Sequence of chain 1.B:
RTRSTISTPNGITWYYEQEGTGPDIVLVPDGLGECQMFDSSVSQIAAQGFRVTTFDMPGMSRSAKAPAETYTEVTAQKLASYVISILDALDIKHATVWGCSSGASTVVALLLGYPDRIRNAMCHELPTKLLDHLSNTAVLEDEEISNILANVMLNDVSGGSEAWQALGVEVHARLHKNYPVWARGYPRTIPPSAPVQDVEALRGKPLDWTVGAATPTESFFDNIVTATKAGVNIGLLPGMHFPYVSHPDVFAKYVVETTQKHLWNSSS

A small-molecule ligand and the protein it binds are described below.
Small molecule (SMILES): C[C@H](O)CCCC(=O)CCC/C=C/c1cc(O)cc(O)c1

Binding-site contacts:
Ligand atom O2 contacts residue PRO192 of chain 1.B at 3.9 Å.
Ligand atom O10 contacts residue GLY32 of chain 1.B at 2.8 Å (h-bond).
Ligand atom C4P contacts residue VAL158 of chain 1.B at 3.8 Å (hydrophobic).
Ligand atom C6P contacts residue MET154 of chain 1.B at 3.6 Å (hydrophobic).
Ligand atom C11 contacts residue HIS242 of chain 1.B at 3.7 Å.
Ligand atom C6 contacts residue PRO128 of chain 1.B at 3.9 Å (hydrophobic).
Ligand atom O2 contacts residue TYR187 of chain 1.B at 3.5 Å (h-bond).
Ligand atom O10 contacts residue ASP31 of chain 1.B at 3.8 Å.
Ligand atom C3 contacts residue PRO188 of chain 1.B at 3.5 Å (hydrophobic).
Ligand atom O6P contacts residue HIS242 of chain 1.B at 3.5 Å.
Ligand atom C1 contacts residue PRO128 of chain 1.B at 4.0 Å (hydrophobic).
Ligand atom C2 contacts residue PRO188 of chain 1.B at 3.8 Å (hydrophobic).
Ligand atom C10 contacts residue GLY32 of chain 1.B at 3.9 Å.
Ligand atom C2 contacts residue TRP183 of chain 1.B at 3.8 Å (hydrophobic).
Ligand atom C4 contacts residue PRO192 of chain 1.B at 4.0 Å (hydrophobic).
Ligand atom C5 contacts residue LEU135 of chain 1.B at 3.6 Å (hydrophobic).
Ligand atom C1 contacts residue TRP183 of chain 1.B at 3.6 Å (hydrophobic).
Ligand atom O10 contacts residue SER102 of chain 1.B at 2.8 Å (h-bond).
Ligand atom C4 contacts residue LEU135 of chain 1.B at 3.8 Å (hydrophobic).
Ligand atom C11 contacts residue PHE243 of chain 1.B at 3.5 Å (hydrophobic).
Ligand atom C10 contacts residue SER102 of chain 1.B at 3.4 Å.
Ligand atom O4 contacts residue LEU135 of chain 1.B at 3.8 Å.
Ligand atom C10 contacts residue HIS242 of chain 1.B at 3.9 Å.
Ligand atom O4 contacts residue PRO192 of chain 1.B at 4.0 Å.
Ligand atom C3P contacts residue HIS242 of chain 1.B at 3.3 Å.
Ligand atom O2 contacts residue ILE191 of chain 1.B at 3.3 Å.
Ligand atom C3 contacts residue PRO192 of chain 1.B at 3.4 Å (hydrophobic).
Ligand atom O4 contacts residue LEU132 of chain 1.B at 3.3 Å.
Ligand atom C7P contacts residue TRP183 of chain 1.B at 3.4 Å (hydrophobic).
Ligand atom O2 contacts residue PRO188 of chain 1.B at 3.4 Å.
Ligand atom C8P contacts residue MET154 of chain 1.B at 3.5 Å (hydrophobic).
Ligand atom O6P contacts residue VAL158 of chain 1.B at 4.0 Å.
Ligand atom C5P contacts residue LEU135 of chain 1.B at 4.0 Å (hydrophobic).
Ligand atom C7P contacts residue MET154 of chain 1.B at 3.6 Å (hydrophobic).
Ligand atom C1P contacts residue SER102 of chain 1.B at 3.2 Å.
Ligand atom C8P contacts residue TRP183 of chain 1.B at 3.7 Å (hydrophobic).
Ligand atom C11 contacts residue ASP31 of chain 1.B at 3.4 Å.
Ligand atom O4 contacts residue LYS130 of chain 1.B at 3.5 Å (salt-bridge).
Ligand atom O6P contacts residue MET154 of chain 1.B at 3.5 Å (h-bond).
Ligand atom C9P contacts residue TRP183 of chain 1.B at 3.3 Å (hydrophobic).